Binding-site contacts:
Ligand atom PG contacts residue MG1 of chain 1.WA at 3.5 Å.
Ligand atom O1G contacts residue ARG173 of chain 1.T at 3.7 Å.
Ligand atom O1B contacts residue LYS177 of chain 1.T at 2.7 Å (salt-bridge).
Ligand atom C8 contacts residue GLN434 of chain 1.T at 3.4 Å.
Ligand atom O3G contacts residue GLN174 of chain 1.T at 3.0 Å (h-bond).
Ligand atom O4' contacts residue PHE359 of chain 1.T at 3.2 Å.
Ligand atom N6 contacts residue GLN432 of chain 1.T at 2.9 Å (h-bond).
Ligand atom N7 contacts residue GLN434 of chain 1.T at 3.6 Å.
Ligand atom N9 contacts residue GLN434 of chain 1.T at 3.2 Å (h-bond).
Ligand atom C4 contacts residue ARG364 of chain 1.T at 3.7 Å.
Ligand atom O2G contacts residue MG1 of chain 1.WA at 2.2 Å.
Ligand atom O1G contacts residue GLU330 of chain 1.T at 3.6 Å.
Ligand atom O5' contacts residue GLY176 of chain 1.T at 3.5 Å (h-bond).
Ligand atom O2A contacts residue GLN174 of chain 1.T at 3.1 Å (h-bond).
Ligand atom N3 contacts residue ARG364 of chain 1.T at 3.0 Å (salt-bridge).
Ligand atom PG contacts residue GLN174 of chain 1.T at 3.7 Å.
Ligand atom N3B contacts residue GLN174 of chain 1.T at 3.0 Å.
Ligand atom N6 contacts residue ARG364 of chain 1.T at 3.5 Å.
Ligand atom O2B contacts residue MG1 of chain 1.WA at 2.2 Å.
Ligand atom O1A contacts residue ALA179 of chain 1.T at 3.4 Å (h-bond).
Ligand atom O1B contacts residue GLY176 of chain 1.T at 3.5 Å (h-bond).
Ligand atom O1G contacts residue GLN174 of chain 1.T at 3.4 Å (h-bond).
Ligand atom C8 contacts residue ALA179 of chain 1.T at 3.7 Å (hydrophobic).
Ligand atom C1' contacts residue GLN434 of chain 1.T at 3.5 Å.
Ligand atom PB contacts residue MG1 of chain 1.WA at 3.5 Å.
Ligand atom O3A contacts residue GLY176 of chain 1.T at 2.9 Å (h-bond).
Ligand atom C4 contacts residue GLN434 of chain 1.T at 3.4 Å.
Ligand atom O2' contacts residue GLN434 of chain 1.T at 2.7 Å (h-bond).
Ligand atom C2' contacts residue GLN434 of chain 1.T at 3.2 Å.
Ligand atom C5 contacts residue GLN434 of chain 1.T at 3.7 Å.
Ligand atom O3A contacts residue LYS177 of chain 1.T at 3.1 Å (salt-bridge).
Ligand atom PB contacts residue LYS177 of chain 1.T at 3.5 Å.
Ligand atom C5' contacts residue GLN174 of chain 1.T at 3.5 Å.
Ligand atom C2 contacts residue ARG364 of chain 1.T at 3.3 Å.
Ligand atom O2' contacts residue ASP365 of chain 1.W at 3.6 Å (salt-bridge).
Ligand atom O1G contacts residue LYS177 of chain 1.T at 3.6 Å.
Ligand atom O2B contacts residue THR178 of chain 1.T at 3.0 Å (h-bond).
Ligand atom O1B contacts residue GLN174 of chain 1.T at 3.6 Å.
Ligand atom PA contacts residue GLY176 of chain 1.T at 3.8 Å.
Ligand atom O1B contacts residue THR175 of chain 1.T at 3.3 Å (h-bond).

This small molecule binds to this protein.
Small molecule (SMILES): Nc1ncnc2c1ncn2[C@@H]1O[C@H](CO[P](=O)(O)O[P](=O)(O)NP(=O)(O)O)[C@@H](O)[C@H]1O

Sequence of chain 1.T:
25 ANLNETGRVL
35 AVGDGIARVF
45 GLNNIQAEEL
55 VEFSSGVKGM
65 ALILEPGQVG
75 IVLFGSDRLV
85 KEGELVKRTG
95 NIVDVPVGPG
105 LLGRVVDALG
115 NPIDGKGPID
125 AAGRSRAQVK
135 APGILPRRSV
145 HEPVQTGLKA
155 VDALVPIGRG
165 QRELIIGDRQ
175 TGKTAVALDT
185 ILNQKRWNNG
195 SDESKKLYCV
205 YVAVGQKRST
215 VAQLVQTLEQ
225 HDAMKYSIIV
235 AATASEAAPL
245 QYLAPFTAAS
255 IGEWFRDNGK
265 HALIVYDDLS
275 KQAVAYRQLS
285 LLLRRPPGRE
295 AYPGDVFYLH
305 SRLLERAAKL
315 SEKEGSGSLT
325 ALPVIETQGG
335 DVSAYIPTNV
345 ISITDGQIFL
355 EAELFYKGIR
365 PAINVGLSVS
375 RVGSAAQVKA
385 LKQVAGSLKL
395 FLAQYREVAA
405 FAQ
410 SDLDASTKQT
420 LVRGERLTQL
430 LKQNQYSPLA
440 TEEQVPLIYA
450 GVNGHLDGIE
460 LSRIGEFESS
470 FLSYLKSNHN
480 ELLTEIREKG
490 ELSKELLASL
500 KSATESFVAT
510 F

Sequence of chain 1.W:
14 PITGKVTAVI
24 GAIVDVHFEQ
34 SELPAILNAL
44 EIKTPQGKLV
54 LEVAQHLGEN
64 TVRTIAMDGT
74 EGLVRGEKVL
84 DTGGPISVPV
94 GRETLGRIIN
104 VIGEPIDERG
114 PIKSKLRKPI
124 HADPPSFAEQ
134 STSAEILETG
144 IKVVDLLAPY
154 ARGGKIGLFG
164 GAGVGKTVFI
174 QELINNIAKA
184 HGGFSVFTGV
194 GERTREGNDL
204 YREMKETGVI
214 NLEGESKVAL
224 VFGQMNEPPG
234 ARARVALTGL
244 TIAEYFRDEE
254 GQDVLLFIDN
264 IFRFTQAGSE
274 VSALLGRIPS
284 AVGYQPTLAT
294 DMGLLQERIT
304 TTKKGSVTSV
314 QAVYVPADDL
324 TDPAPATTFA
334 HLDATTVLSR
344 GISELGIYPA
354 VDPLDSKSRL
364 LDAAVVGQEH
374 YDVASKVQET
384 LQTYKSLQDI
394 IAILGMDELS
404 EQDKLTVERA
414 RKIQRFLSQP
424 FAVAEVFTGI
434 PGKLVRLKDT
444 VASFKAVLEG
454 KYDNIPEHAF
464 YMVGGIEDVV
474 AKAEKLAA